This small molecule binds to this protein.
Small molecule (SMILES): CCCCCc1ccc(-c2ccc(S(=O)(=O)CCO)cc2)cc1[C@H]1C[C@H]1c1ccccn1

Binding-site contacts:
Ligand atom C12 contacts residue GLN106 of chain 1.A at 4.0 Å.
Ligand atom C28 contacts residue ALA114 of chain 1.A at 3.3 Å (hydrophobic).
Ligand atom C21 contacts residue GLN106 of chain 1.A at 4.0 Å.
Ligand atom C16 contacts residue TYR215 of chain 1.A at 3.9 Å (hydrophobic).
Ligand atom C16 contacts residue GLU214 of chain 1.A at 3.4 Å.
Ligand atom C11 contacts residue HIS108 of chain 1.A at 3.8 Å.
Ligand atom O1 contacts residue PHE75 of chain 1.A at 3.4 Å.
Ligand atom C28 contacts residue VAL111 of chain 1.A at 3.5 Å (hydrophobic).
Ligand atom C11 contacts residue ILE162 of chain 1.A at 4.0 Å (hydrophobic).
Ligand atom C27 contacts residue LEU207 of chain 1.A at 4.0 Å (hydrophobic).
Ligand atom C27 contacts residue VAL111 of chain 1.A at 3.7 Å (hydrophobic).
Ligand atom C28 contacts residue LEU207 of chain 1.A at 4.0 Å (hydrophobic).
Ligand atom C12 contacts residue ILE162 of chain 1.A at 3.7 Å (hydrophobic).
Ligand atom C18 contacts residue VAL210 of chain 1.A at 3.9 Å (hydrophobic).
Ligand atom C14 contacts residue VAL210 of chain 1.A at 3.7 Å (hydrophobic).
Ligand atom C26 contacts residue LEU207 of chain 1.A at 3.9 Å (hydrophobic).
Ligand atom C19 contacts residue THR87 of chain 1.A at 3.6 Å.
Ligand atom O2 contacts residue ASN143 of chain 1.A at 3.1 Å (h-bond).
Ligand atom C15 contacts residue THR87 of chain 1.A at 3.6 Å.
Ligand atom N1 contacts residue VAL210 of chain 1.A at 3.8 Å.
Ligand atom C17 contacts residue GLU214 of chain 1.A at 3.8 Å.
Ligand atom C17 contacts residue TYR215 of chain 1.A at 3.4 Å (hydrophobic).
Ligand atom O2 contacts residue VAL164 of chain 1.A at 3.8 Å.
Ligand atom S1 contacts residue TYR192 of chain 1.A at 4.0 Å.
Ligand atom C20 contacts residue PHE75 of chain 1.A at 3.8 Å (hydrophobic).
Ligand atom C21 contacts residue GLU85 of chain 1.A at 3.4 Å.
Ligand atom O1 contacts residue VAL164 of chain 1.A at 3.6 Å.
Ligand atom C21 contacts residue TYR121 of chain 1.A at 3.8 Å (hydrophobic).
Ligand atom C25 contacts residue ARG117 of chain 1.A at 4.0 Å.
Ligand atom C5 contacts residue TYR215 of chain 1.A at 3.8 Å (hydrophobic).
Ligand atom O3 contacts residue GLN106 of chain 1.A at 2.9 Å (h-bond).
Ligand atom C15 contacts residue GLU214 of chain 1.A at 3.7 Å.
Ligand atom O3 contacts residue GLU85 of chain 1.A at 2.9 Å (salt-bridge).
Ligand atom C1 contacts residue HIS108 of chain 1.A at 3.5 Å.
Ligand atom C26 contacts residue ARG117 of chain 1.A at 3.6 Å.
Ligand atom C22 contacts residue VAL210 of chain 1.A at 3.4 Å (hydrophobic).
Ligand atom C3 contacts residue VAL196 of chain 1.A at 3.8 Å (hydrophobic).
Ligand atom C8 contacts residue TYR192 of chain 1.A at 3.6 Å (hydrophobic).
Ligand atom C4 contacts residue VAL196 of chain 1.A at 3.9 Å (hydrophobic).
Ligand atom O1 contacts residue TYR192 of chain 1.A at 2.8 Å (h-bond).

Sequence of chain 1.A:
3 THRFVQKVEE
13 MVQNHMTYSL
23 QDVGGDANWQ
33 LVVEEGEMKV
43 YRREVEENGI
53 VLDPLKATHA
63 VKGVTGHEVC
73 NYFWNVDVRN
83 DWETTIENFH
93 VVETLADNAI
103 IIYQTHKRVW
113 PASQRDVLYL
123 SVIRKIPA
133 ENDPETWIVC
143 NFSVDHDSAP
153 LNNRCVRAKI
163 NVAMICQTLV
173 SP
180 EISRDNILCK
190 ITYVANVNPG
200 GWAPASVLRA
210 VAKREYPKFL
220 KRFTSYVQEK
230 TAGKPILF